Sequence of chain 1.B:
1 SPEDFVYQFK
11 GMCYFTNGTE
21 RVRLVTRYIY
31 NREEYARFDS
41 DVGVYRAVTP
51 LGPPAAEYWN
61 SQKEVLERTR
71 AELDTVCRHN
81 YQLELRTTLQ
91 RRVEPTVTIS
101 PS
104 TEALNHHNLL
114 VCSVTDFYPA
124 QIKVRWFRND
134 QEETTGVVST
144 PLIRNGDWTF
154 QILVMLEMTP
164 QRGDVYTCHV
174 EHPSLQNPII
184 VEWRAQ

Binding-site contacts:
Ligand atom CD contacts residue ARG56 of chain 1.A at 3.0 Å.
Ligand atom O contacts residue TRP59 of chain 1.B at 2.8 Å (h-bond).
Ligand atom N contacts residue GLU72 of chain 1.B at 3.0 Å (salt-bridge).
Ligand atom N contacts residue TRP59 of chain 1.B at 3.4 Å (h-bond).
Ligand atom CD1 contacts residue LEU24 of chain 1.B at 3.4 Å (hydrophobic).
Ligand atom OE2 contacts residue ARG80 of chain 1.A at 3.4 Å (salt-bridge).
Ligand atom CG1 contacts residue HIS79 of chain 1.B at 3.4 Å.
Ligand atom CD1 contacts residue GLY11 of chain 1.B at 3.2 Å.
Ligand atom SG contacts residue CYS76 of chain 1.A at 2.1 Å (h-bond).
Ligand atom OE2 contacts residue ARG56 of chain 1.A at 2.6 Å (salt-bridge).
Ligand atom OE1 contacts residue ARG80 of chain 1.A at 2.3 Å (salt-bridge).
Ligand atom O contacts residue TRP59 of chain 1.B at 3.4 Å.
Ligand atom O contacts residue ASN80 of chain 1.B at 2.8 Å (h-bond).
Ligand atom CG contacts residue ARG57 of chain 1.A at 3.3 Å.
Ligand atom CD2 contacts residue GLU72 of chain 1.B at 3.2 Å.
Ligand atom OE1 contacts residue HIS72 of chain 1.A at 3.3 Å (h-bond).
Ligand atom N contacts residue TYR28 of chain 1.B at 2.9 Å (h-bond).
Ligand atom C contacts residue TRP59 of chain 1.B at 3.4 Å (hydrophobic).
Ligand atom O contacts residue ASN73 of chain 1.A at 2.9 Å (h-bond).
Ligand atom OE1 contacts residue ARG56 of chain 1.A at 2.6 Å (salt-bridge).
Ligand atom O contacts residue HIS28 of chain 1.A at 3.5 Å.
Ligand atom CB contacts residue TYR26 of chain 1.A at 3.2 Å (hydrophobic).
Ligand atom CD1 contacts residue THR75 of chain 1.B at 3.3 Å.
Ligand atom O contacts residue VAL76 of chain 1.B at 3.3 Å.
Ligand atom N contacts residue ASN73 of chain 1.A at 2.7 Å (h-bond).
Ligand atom CE1 contacts residue PHE62 of chain 1.A at 3.3 Å (hydrophobic).
Ligand atom CG contacts residue HIS72 of chain 1.A at 3.3 Å.
Ligand atom N contacts residue ARG57 of chain 1.A at 3.1 Å (salt-bridge).
Ligand atom CB contacts residue CYS76 of chain 1.A at 3.0 Å (hydrophobic).
Ligand atom N contacts residue ASN66 of chain 1.A at 3.0 Å (h-bond).
Ligand atom N contacts residue ASN80 of chain 1.B at 3.0 Å (h-bond).
Ligand atom N contacts residue TYR12 of chain 1.A at 3.1 Å (h-bond).
Ligand atom O contacts residue HIS72 of chain 1.A at 2.6 Å (h-bond).
Ligand atom OE2 contacts residue TYR35 of chain 1.B at 2.5 Å (h-bond).
Ligand atom O contacts residue VAL69 of chain 1.A at 3.4 Å.
Ligand atom OE2 contacts residue LEU83 of chain 1.B at 3.4 Å.
Ligand atom O contacts residue HIS79 of chain 1.B at 2.9 Å (h-bond).
Ligand atom O contacts residue ASN66 of chain 1.A at 3.0 Å (h-bond).
Ligand atom CD contacts residue ARG80 of chain 1.A at 3.2 Å.
Ligand atom C contacts residue TRP59 of chain 1.B at 3.4 Å (hydrophobic).

This protein binds this small molecule.
Small molecule (SMILES): CC(C)C[C@H](NC(=O)[C@H](CCC(=O)O)NC(=O)[C@H](CCC(=O)O)NC(=O)[C@@H](N)C(C)C)C(=O)N[C@@H](Cc1ccc(O)cc1)C(=O)N[C@@H](CC(C)C)C(=O)N[C@H](C(=O)N[C@@H](C)C(=O)NCC(=O)N[C@@H](CCC(=O)O)C(=O)N[C@@H](CCC(=O)O)C(=O)NCC(=O)N[C@@H](CS)C(=O)NCC(=O)NCC=O)C(C)C

Sequence of chain 1.A:
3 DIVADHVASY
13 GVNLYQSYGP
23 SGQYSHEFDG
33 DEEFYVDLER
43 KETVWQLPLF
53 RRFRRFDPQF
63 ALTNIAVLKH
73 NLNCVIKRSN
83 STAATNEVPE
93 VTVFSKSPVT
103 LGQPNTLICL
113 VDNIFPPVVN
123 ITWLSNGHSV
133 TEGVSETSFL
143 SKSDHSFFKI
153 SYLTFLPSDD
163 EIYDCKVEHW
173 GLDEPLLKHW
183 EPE